Sequence of chain 1.A:
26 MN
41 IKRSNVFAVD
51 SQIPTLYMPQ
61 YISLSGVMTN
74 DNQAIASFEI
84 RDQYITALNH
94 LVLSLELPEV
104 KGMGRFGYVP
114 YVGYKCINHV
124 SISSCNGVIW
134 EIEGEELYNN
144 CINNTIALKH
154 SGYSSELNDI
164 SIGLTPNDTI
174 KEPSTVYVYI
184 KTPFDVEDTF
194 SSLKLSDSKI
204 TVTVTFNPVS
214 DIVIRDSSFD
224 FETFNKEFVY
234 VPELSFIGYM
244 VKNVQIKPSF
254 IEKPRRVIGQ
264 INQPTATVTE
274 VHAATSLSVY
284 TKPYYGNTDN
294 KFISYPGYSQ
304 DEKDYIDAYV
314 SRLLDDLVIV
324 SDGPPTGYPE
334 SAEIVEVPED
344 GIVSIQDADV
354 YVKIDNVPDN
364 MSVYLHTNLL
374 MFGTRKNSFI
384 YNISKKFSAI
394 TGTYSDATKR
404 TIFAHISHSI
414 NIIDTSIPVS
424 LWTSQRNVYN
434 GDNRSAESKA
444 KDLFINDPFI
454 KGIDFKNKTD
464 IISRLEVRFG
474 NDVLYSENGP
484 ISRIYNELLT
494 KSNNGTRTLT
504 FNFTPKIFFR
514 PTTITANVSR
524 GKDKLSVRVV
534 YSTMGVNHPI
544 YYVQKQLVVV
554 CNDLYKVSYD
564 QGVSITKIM

Binding-site contacts:
Ligand atom O2 contacts residue FMT1 of chain 1.U at 2.7 Å (h-bond).
Ligand atom C17 contacts residue PHE193 of chain 1.C at 3.9 Å (hydrophobic).
Ligand atom C36 contacts residue PHE511 of chain 1.A at 3.8 Å (hydrophobic).
Ligand atom C37 contacts residue PRO508 of chain 1.B at 3.9 Å (hydrophobic).
Ligand atom C17 contacts residue PHE511 of chain 1.C at 3.5 Å (hydrophobic).
Ligand atom C35 contacts residue GLU190 of chain 1.A at 4.1 Å.
Ligand atom C14 contacts residue PHE193 of chain 1.B at 4.0 Å (hydrophobic).
Ligand atom O1 contacts residue FMT1 of chain 1.U at 3.9 Å.
Ligand atom O3 contacts residue PHE511 of chain 1.B at 3.7 Å.
Ligand atom C14 contacts residue FMT1 of chain 1.U at 3.7 Å.
Ligand atom C19 contacts residue PHE512 of chain 1.A at 3.9 Å (hydrophobic).
Ligand atom C30 contacts residue PHE511 of chain 1.C at 3.6 Å (hydrophobic).
Ligand atom C37 contacts residue PHE511 of chain 1.B at 3.7 Å (hydrophobic).
Ligand atom O5 contacts residue GLN52 of chain 1.A at 3.8 Å.
Ligand atom C36 contacts residue PHE193 of chain 1.A at 3.7 Å (hydrophobic).
Ligand atom C34 contacts residue FMT1 of chain 1.U at 3.7 Å.
Ligand atom C29 contacts residue PHE511 of chain 1.B at 3.8 Å (hydrophobic).
Ligand atom O6 contacts residue PHE511 of chain 1.B at 3.7 Å.
Ligand atom C36 contacts residue GLU190 of chain 1.A at 3.8 Å.
Ligand atom O2 contacts residue PHE512 of chain 1.C at 3.8 Å.
Ligand atom O7 contacts residue FMT1 of chain 1.M at 3.9 Å.
Ligand atom C14 contacts residue PHE511 of chain 1.B at 3.8 Å (hydrophobic).
Ligand atom C7 contacts residue FMT1 of chain 1.U at 3.9 Å.
Ligand atom C13 contacts residue GLN52 of chain 1.A at 3.6 Å.
Ligand atom C20 contacts residue PRO508 of chain 1.A at 4.0 Å (hydrophobic).
Ligand atom O4 contacts residue FMT1 of chain 1.M at 3.5 Å (h-bond).
Ligand atom C22 contacts residue PHE511 of chain 1.A at 3.8 Å (hydrophobic).
Ligand atom O8 contacts residue GLU190 of chain 1.A at 3.8 Å.
Ligand atom O1 contacts residue PHE511 of chain 1.C at 4.1 Å.
Ligand atom O12 contacts residue FMT1 of chain 1.M at 3.1 Å (h-bond).
Ligand atom C8 contacts residue FMT1 of chain 1.U at 3.5 Å.
Ligand atom O5 contacts residue PHE511 of chain 1.B at 3.3 Å.
Ligand atom C33 contacts residue PHE511 of chain 1.A at 3.7 Å (hydrophobic).
Ligand atom C30 contacts residue VAL49 of chain 1.B at 3.5 Å (hydrophobic).
Ligand atom C32 contacts residue PHE511 of chain 1.A at 3.8 Å (hydrophobic).
Ligand atom C31 contacts residue PHE512 of chain 1.A at 3.6 Å (hydrophobic).
Ligand atom C33 contacts residue FMT1 of chain 1.M at 3.7 Å.
Ligand atom C16 contacts residue PHE511 of chain 1.C at 3.6 Å (hydrophobic).
Ligand atom C28 contacts residue PHE511 of chain 1.B at 3.6 Å (hydrophobic).
Ligand atom C31 contacts residue PHE511 of chain 1.A at 3.5 Å (hydrophobic).

Sequence of chain 1.B:
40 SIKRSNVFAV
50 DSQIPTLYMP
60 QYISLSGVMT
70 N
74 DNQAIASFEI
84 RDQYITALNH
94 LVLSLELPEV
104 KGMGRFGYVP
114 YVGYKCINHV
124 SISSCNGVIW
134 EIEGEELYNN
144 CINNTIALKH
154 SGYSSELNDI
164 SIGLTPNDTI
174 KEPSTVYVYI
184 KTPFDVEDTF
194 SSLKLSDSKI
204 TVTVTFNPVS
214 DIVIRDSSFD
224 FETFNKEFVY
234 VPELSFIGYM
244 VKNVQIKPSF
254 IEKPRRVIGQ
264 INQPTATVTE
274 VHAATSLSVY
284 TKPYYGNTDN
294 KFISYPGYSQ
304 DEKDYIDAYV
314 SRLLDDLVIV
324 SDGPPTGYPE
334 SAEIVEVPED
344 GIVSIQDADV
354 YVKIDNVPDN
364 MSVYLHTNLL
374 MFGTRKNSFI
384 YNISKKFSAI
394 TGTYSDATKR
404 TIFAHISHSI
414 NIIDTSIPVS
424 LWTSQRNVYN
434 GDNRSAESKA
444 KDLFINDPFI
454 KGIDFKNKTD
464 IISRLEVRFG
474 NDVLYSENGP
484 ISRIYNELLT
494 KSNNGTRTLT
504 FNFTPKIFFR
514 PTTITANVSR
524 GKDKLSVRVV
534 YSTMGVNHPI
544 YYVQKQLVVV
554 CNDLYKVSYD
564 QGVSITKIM

Sequence of chain 1.C:
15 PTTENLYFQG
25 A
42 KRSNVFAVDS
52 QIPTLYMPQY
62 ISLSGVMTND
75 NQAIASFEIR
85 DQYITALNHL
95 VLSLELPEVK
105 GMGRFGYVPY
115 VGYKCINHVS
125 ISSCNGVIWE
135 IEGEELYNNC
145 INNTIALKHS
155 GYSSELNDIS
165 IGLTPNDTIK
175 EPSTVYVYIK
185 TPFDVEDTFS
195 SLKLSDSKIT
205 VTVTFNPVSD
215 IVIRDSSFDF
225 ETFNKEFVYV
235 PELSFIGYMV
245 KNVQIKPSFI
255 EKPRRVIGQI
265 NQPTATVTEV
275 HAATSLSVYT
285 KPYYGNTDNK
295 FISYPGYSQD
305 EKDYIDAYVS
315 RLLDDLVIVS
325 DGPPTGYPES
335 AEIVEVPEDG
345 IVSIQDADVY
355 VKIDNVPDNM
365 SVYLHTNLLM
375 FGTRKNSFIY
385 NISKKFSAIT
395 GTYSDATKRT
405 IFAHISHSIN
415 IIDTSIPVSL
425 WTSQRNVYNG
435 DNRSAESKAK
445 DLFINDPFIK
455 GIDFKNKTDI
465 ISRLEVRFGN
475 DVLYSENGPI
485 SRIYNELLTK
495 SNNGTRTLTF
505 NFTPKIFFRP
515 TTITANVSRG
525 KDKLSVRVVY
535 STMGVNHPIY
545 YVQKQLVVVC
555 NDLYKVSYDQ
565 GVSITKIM

A small-molecule ligand and the protein it binds are described below.
Small molecule (SMILES): CO[C@H]1/C=C/O[C@@]2(C)Oc3c(C)c(O)c4c(O)c(cc(O)c4c3[C@H]2O)NC(=O)C(C)=C/C=C/[C@H](C)[C@H](O)[C@@H](C)[C@@H](O)[C@@H](C)[C@H](OC(C)=O)[C@@H]1C